Binding-site contacts:
Ligand atom C14 contacts residue THR183 of chain 2.A at 3.7 Å.
Ligand atom F10 contacts residue ILE153 of chain 2.A at 3.5 Å.
Ligand atom F9F contacts residue ILE153 of chain 2.A at 3.6 Å.
Ligand atom O21 contacts residue GLU49 of chain 2.A at 3.3 Å.
Ligand atom O18 contacts residue THR183 of chain 2.A at 3.5 Å.
Ligand atom O18 contacts residue GLY184 of chain 2.A at 3.8 Å.
Ligand atom O20 contacts residue GLY234 of chain 2.A at 2.9 Å (h-bond).
Ligand atom O22 contacts residue ILE232 of chain 2.A at 3.7 Å.
Ligand atom O19 contacts residue THR183 of chain 2.A at 3.7 Å.
Ligand atom O18 contacts residue ILE64 of chain 2.A at 3.6 Å.
Ligand atom C4 contacts residue LEU100 of chain 2.A at 3.7 Å (hydrophobic).
Ligand atom C6 contacts residue PHE212 of chain 2.A at 3.7 Å (hydrophobic).
Ligand atom O18 contacts residue GLY234 of chain 2.A at 3.6 Å.
Ligand atom O7 contacts residue ALA59 of chain 2.A at 3.4 Å.
Ligand atom F11 contacts residue PRO18 of chain 2.B at 3.5 Å.
Ligand atom O19 contacts residue GLY184 of chain 2.A at 2.8 Å (h-bond).
Ligand atom F9F contacts residue PHE212 of chain 2.A at 3.8 Å.
Ligand atom C5 contacts residue TYR175 of chain 2.A at 3.4 Å (hydrophobic).
Ligand atom F10 contacts residue LEU127 of chain 2.A at 3.4 Å.
Ligand atom O19 contacts residue GLY213 of chain 2.A at 2.8 Å (h-bond).
Ligand atom C14 contacts residue TYR175 of chain 2.A at 3.3 Å (hydrophobic).
Ligand atom O22 contacts residue TYR175 of chain 2.A at 3.0 Å (h-bond).
Ligand atom P17 contacts residue SER235 of chain 2.A at 3.6 Å.
Ligand atom O7 contacts residue PHE212 of chain 2.A at 3.7 Å.
Ligand atom C15 contacts residue GLY234 of chain 2.A at 3.7 Å.
Ligand atom O7 contacts residue ALA129 of chain 2.A at 3.6 Å.
Ligand atom C3 contacts residue LEU100 of chain 2.A at 3.7 Å (hydrophobic).
Ligand atom C2 contacts residue PHE212 of chain 2.A at 3.7 Å (hydrophobic).
Ligand atom F11 contacts residue ALA129 of chain 2.A at 3.3 Å.
Ligand atom O21 contacts residue PHE22 of chain 2.A at 3.1 Å.
Ligand atom C5 contacts residue LEU127 of chain 2.A at 3.8 Å (hydrophobic).
Ligand atom C1 contacts residue PHE212 of chain 2.A at 3.6 Å (hydrophobic).
Ligand atom F10 contacts residue ALA129 of chain 2.A at 3.4 Å.
Ligand atom O19 contacts residue PHE212 of chain 2.A at 3.6 Å.
Ligand atom O16 contacts residue PHE212 of chain 2.A at 3.6 Å.
Ligand atom O16 contacts residue THR183 of chain 2.A at 3.7 Å.
Ligand atom O18 contacts residue SER235 of chain 2.A at 2.6 Å (h-bond).
Ligand atom O20 contacts residue SER235 of chain 2.A at 3.4 Å (h-bond).
Ligand atom O21 contacts residue LEU100 of chain 2.A at 3.5 Å.
Ligand atom C3 contacts residue THR183 of chain 2.A at 3.8 Å.

Sequence of chain 2.B:
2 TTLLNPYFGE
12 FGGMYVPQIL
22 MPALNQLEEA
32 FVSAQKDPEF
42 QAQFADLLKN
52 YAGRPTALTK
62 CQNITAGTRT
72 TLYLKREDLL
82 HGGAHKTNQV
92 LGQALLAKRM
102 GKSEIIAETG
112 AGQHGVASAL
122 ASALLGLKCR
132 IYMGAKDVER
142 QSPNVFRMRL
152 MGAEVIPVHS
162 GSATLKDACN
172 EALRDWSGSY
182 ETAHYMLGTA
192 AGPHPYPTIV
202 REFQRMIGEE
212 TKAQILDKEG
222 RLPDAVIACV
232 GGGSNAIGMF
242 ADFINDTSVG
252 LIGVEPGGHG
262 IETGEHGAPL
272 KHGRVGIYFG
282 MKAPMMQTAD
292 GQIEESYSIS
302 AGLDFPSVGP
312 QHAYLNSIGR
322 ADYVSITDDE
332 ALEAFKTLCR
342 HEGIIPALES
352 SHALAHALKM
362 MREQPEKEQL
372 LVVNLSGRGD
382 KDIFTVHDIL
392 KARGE

Sequence of chain 2.A:
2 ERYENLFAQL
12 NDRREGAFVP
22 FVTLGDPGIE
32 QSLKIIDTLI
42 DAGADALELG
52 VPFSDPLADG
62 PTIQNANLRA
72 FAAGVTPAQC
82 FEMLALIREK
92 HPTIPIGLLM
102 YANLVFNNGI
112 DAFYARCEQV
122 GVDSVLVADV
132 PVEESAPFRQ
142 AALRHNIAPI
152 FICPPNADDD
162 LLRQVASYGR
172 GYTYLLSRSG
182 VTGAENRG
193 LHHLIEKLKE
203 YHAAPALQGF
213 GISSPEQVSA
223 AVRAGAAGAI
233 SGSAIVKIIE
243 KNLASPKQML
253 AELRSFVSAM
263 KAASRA

The protein below binds the small molecule below.
Small molecule (SMILES): O=P(O)(O)OCCNS(=O)(=O)c1ccc(OC(F)(F)F)cc1